A small-molecule ligand and the protein it binds are described below.
Small molecule (SMILES): CC(=O)N[C@H]1[C@H](O[C@H]2[C@H](O)[C@@H](NC(C)=O)CO[C@@H]2CO)O[C@H](CO)[C@@H](O)[C@@H]1O

Sequence of chain 1.A:
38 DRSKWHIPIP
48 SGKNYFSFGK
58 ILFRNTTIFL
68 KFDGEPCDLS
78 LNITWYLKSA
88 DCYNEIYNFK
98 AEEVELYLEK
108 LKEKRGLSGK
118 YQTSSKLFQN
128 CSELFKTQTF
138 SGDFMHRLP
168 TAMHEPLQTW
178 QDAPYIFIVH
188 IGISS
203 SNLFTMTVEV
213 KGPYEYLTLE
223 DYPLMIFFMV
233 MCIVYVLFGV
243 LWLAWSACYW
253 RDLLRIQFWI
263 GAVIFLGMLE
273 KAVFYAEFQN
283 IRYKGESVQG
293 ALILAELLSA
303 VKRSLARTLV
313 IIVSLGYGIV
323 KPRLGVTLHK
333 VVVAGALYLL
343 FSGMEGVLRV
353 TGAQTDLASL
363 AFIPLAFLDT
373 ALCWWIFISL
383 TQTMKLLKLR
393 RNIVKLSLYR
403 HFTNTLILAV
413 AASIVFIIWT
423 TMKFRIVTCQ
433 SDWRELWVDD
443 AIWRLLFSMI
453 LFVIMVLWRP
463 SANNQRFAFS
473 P

Binding-site contacts:
Ligand atom C1 contacts residue ASN79 of chain 1.A at 1.4 Å.
Ligand atom O5 contacts residue ASN79 of chain 1.A at 2.4 Å (h-bond).
Ligand atom C6 contacts residue THR81 of chain 1.A at 4.0 Å.
Ligand atom C1 contacts residue THR81 of chain 1.A at 4.3 Å.
Ligand atom C8 contacts residue TYR83 of chain 1.A at 4.4 Å (hydrophobic).
Ligand atom C5 contacts residue ASN79 of chain 1.A at 3.7 Å.
Ligand atom O7 contacts residue LEU124 of chain 1.A at 3.2 Å.
Ligand atom C7 contacts residue ASN79 of chain 1.A at 3.8 Å.
Ligand atom C7 contacts residue LEU124 of chain 1.A at 3.9 Å (hydrophobic).
Ligand atom C8 contacts residue ASN79 of chain 1.A at 4.3 Å.
Ligand atom N2 contacts residue ASN79 of chain 1.A at 2.9 Å (h-bond).
Ligand atom O6 contacts residue THR81 of chain 1.A at 2.9 Å (h-bond).
Ligand atom C2 contacts residue ASN79 of chain 1.A at 2.4 Å.
Ligand atom C8 contacts residue LYS109 of chain 1.A at 4.3 Å.
Ligand atom N2 contacts residue LEU124 of chain 1.A at 3.6 Å.
Ligand atom C5 contacts residue THR81 of chain 1.A at 3.9 Å.
Ligand atom O5 contacts residue THR81 of chain 1.A at 3.8 Å.
Ligand atom C3 contacts residue ASN79 of chain 1.A at 3.8 Å.
Ligand atom C4 contacts residue ASN79 of chain 1.A at 4.2 Å.